Sequence of chain 4.A:
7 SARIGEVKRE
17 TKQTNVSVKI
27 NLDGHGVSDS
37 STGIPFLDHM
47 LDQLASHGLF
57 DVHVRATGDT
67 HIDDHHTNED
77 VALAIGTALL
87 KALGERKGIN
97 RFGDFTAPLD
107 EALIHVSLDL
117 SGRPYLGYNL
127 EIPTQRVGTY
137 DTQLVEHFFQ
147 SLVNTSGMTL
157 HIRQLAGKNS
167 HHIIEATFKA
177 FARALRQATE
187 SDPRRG

Sequence of chain 15.A:
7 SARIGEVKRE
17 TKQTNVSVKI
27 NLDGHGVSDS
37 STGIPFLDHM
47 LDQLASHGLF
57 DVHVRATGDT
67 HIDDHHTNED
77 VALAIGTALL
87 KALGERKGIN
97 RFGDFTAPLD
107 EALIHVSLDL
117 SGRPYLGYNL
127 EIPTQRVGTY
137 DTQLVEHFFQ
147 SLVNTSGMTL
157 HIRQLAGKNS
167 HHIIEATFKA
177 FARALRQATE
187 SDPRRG

This small molecule binds to this protein.
Small molecule (SMILES): O=P(O)(O)OC[C@H](O)[C@@H](O)c1cnc[nH]1

Binding-site contacts:
Ligand atom C6 contacts residue MN1 of chain 15.C at 3.2 Å.
Ligand atom O2 contacts residue IYP1 of chain 15.E at 1.9 Å.
Ligand atom N1 contacts residue HIS72 of chain 15.A at 3.1 Å (h-bond).
Ligand atom C6 contacts residue HIS71 of chain 15.A at 3.1 Å.
Ligand atom N1 contacts residue HIS167 of chain 9.A at 3.2 Å (h-bond).
Ligand atom C5 contacts residue IYP1 of chain 15.E at 0.6 Å.
Ligand atom C1 contacts residue GLU171 of chain 9.A at 3.2 Å.
Ligand atom O6 contacts residue ARG97 of chain 4.A at 3.0 Å (salt-bridge).
Ligand atom N1 contacts residue GLU171 of chain 9.A at 3.1 Å (salt-bridge).
Ligand atom N3 contacts residue HIS71 of chain 15.A at 3.2 Å (h-bond).
Ligand atom O1 contacts residue HIS45 of chain 9.A at 3.2 Å.
Ligand atom N1 contacts residue IYP1 of chain 15.E at 0.4 Å (h-bond).
Ligand atom O6 contacts residue IYP1 of chain 15.E at 0.1 Å (h-bond).
Ligand atom C4 contacts residue MN1 of chain 15.C at 3.0 Å.
Ligand atom C6 contacts residue IYP1 of chain 15.E at 0.8 Å.
Ligand atom C1 contacts residue IYP1 of chain 15.E at 0.1 Å.
Ligand atom O5 contacts residue ARG97 of chain 4.A at 2.8 Å (salt-bridge).
Ligand atom N3 contacts residue GLU75 of chain 15.A at 3.3 Å (salt-bridge).
Ligand atom O5 contacts residue IYP1 of chain 15.E at 0.1 Å (h-bond).
Ligand atom O1 contacts residue GLU171 of chain 9.A at 2.6 Å (salt-bridge).
Ligand atom C6 contacts residue MN1 of chain 15.B at 3.1 Å.
Ligand atom N3 contacts residue IYP1 of chain 15.E at 0.9 Å.
Ligand atom O1 contacts residue MN1 of chain 15.C at 2.5 Å.
Ligand atom O4 contacts residue GLN49 of chain 9.A at 2.9 Å (h-bond).
Ligand atom C3 contacts residue MN1 of chain 15.C at 3.2 Å.
Ligand atom O1 contacts residue IYP1 of chain 15.E at 0.2 Å (h-bond).
Ligand atom C3 contacts residue IYP1 of chain 15.E at 0.3 Å.
Ligand atom P6 contacts residue IYP1 of chain 15.E at 0.1 Å.
Ligand atom O3 contacts residue IYP1 of chain 15.E at 0.2 Å (h-bond).
Ligand atom C4 contacts residue IYP1 of chain 15.E at 0.5 Å.
Ligand atom O2 contacts residue ARG119 of chain 4.A at 3.3 Å (salt-bridge).
Ligand atom O6 contacts residue LYS175 of chain 9.A at 2.9 Å (salt-bridge).
Ligand atom C2 contacts residue IYP1 of chain 15.E at 0.5 Å.
Ligand atom C3 contacts residue GLU171 of chain 9.A at 3.3 Å.
Ligand atom N1 contacts residue MN1 of chain 15.C at 2.2 Å.
Ligand atom N3 contacts residue MN1 of chain 15.B at 2.3 Å.
Ligand atom O4 contacts residue IYP1 of chain 15.E at 0.3 Å (h-bond).
Ligand atom O2 contacts residue EDO1 of chain 15.F at 2.9 Å (h-bond).
Ligand atom O4 contacts residue HIS53 of chain 9.A at 2.9 Å (h-bond).
Ligand atom C2 contacts residue EDO1 of chain 15.F at 3.2 Å.

Sequence of chain 9.A:
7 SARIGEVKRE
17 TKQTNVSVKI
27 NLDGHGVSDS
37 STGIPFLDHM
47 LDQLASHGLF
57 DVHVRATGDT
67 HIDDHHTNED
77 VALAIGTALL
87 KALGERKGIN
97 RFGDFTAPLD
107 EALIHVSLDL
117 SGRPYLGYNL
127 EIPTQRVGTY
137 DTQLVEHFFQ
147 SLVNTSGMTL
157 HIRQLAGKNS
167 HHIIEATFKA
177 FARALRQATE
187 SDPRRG